A protein and the small-molecule ligand that binds it are described below.
Small molecule (SMILES): [H]/N=C(\N/C(=N/[H])NCCCCCCNC(=N)NC(=N)Nc1ccc(Cl)cc1)Nc1ccc(Cl)cc1

Sequence of chain 2.A:
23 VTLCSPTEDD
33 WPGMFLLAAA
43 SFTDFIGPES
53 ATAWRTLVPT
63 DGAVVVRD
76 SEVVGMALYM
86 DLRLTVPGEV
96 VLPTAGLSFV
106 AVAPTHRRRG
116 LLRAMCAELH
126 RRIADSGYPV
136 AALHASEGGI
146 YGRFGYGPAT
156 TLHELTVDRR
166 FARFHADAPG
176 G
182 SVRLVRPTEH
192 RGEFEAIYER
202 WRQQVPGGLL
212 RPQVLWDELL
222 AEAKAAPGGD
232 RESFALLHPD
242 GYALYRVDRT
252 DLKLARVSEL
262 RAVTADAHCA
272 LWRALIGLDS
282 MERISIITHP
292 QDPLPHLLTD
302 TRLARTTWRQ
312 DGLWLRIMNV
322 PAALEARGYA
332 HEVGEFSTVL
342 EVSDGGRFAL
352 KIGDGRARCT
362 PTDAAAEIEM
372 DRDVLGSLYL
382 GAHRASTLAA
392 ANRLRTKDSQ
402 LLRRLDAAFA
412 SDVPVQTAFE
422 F

Binding-site contacts:
Ligand atom C19 contacts residue PHE104 of chain 2.A at 3.4 Å (hydrophobic).
Ligand atom N7 contacts residue ASP46 of chain 2.A at 2.7 Å (salt-bridge).
Ligand atom N6 contacts residue PHE47 of chain 2.A at 4.2 Å.
Ligand atom C12 contacts residue TRP56 of chain 2.A at 4.1 Å (hydrophobic).
Ligand atom CL2 contacts residue ARG57 of chain 2.A at 3.7 Å.
Ligand atom C16 contacts residue SER103 of chain 2.A at 3.7 Å.
Ligand atom N10 contacts residue PHE422 of chain 2.A at 4.0 Å.
Ligand atom N7 contacts residue PHE44 of chain 2.A at 3.8 Å.
Ligand atom CL2 contacts residue TRP33 of chain 2.A at 4.1 Å.
Ligand atom C15 contacts residue TRP56 of chain 2.A at 3.6 Å (hydrophobic).
Ligand atom C17 contacts residue LEU83 of chain 2.A at 3.8 Å (hydrophobic).
Ligand atom C11 contacts residue ASP46 of chain 2.A at 3.8 Å.
Ligand atom C11 contacts residue TRP56 of chain 2.A at 4.2 Å (hydrophobic).
Ligand atom N10 contacts residue TRP56 of chain 2.A at 4.0 Å.
Ligand atom N6 contacts residue ASP46 of chain 2.A at 3.2 Å (salt-bridge).
Ligand atom N9 contacts residue SER103 of chain 2.A at 3.4 Å (h-bond).
Ligand atom C15 contacts residue SER103 of chain 2.A at 3.7 Å.
Ligand atom CL2 contacts residue LEU83 of chain 2.A at 3.9 Å.
Ligand atom C19 contacts residue TRP56 of chain 2.A at 4.0 Å (hydrophobic).
Ligand atom C20 contacts residue TRP56 of chain 2.A at 3.9 Å (hydrophobic).
Ligand atom N10 contacts residue SER103 of chain 2.A at 3.0 Å (h-bond).
Ligand atom C20 contacts residue PHE104 of chain 2.A at 3.2 Å (hydrophobic).
Ligand atom C15 contacts residue PHE104 of chain 2.A at 3.8 Å (hydrophobic).
Ligand atom C18 contacts residue LEU83 of chain 2.A at 4.1 Å (hydrophobic).
Ligand atom C13 contacts residue ASP46 of chain 2.A at 3.4 Å.
Ligand atom C16 contacts residue MET85 of chain 2.A at 3.8 Å (hydrophobic).
Ligand atom N9 contacts residue PHE422 of chain 2.A at 3.0 Å (h-bond).
Ligand atom C19 contacts residue ALA53 of chain 2.A at 3.8 Å (hydrophobic).
Ligand atom CL2 contacts residue ALA53 of chain 2.A at 4.1 Å.
Ligand atom C10 contacts residue TRP56 of chain 2.A at 3.9 Å (hydrophobic).
Ligand atom C16 contacts residue TRP56 of chain 2.A at 3.4 Å (hydrophobic).
Ligand atom C18 contacts residue TRP56 of chain 2.A at 3.8 Å (hydrophobic).
Ligand atom C18 contacts residue PHE104 of chain 2.A at 4.1 Å (hydrophobic).
Ligand atom C16 contacts residue PHE104 of chain 2.A at 4.2 Å (hydrophobic).
Ligand atom N8 contacts residue PHE104 of chain 2.A at 4.1 Å.
Ligand atom C14 contacts residue PHE422 of chain 2.A at 4.0 Å (hydrophobic).
Ligand atom C12 contacts residue SER52 of chain 2.A at 4.0 Å.
Ligand atom C12 contacts residue ASP46 of chain 2.A at 4.1 Å.
Ligand atom C17 contacts residue TRP56 of chain 2.A at 3.5 Å (hydrophobic).
Ligand atom C14 contacts residue SER103 of chain 2.A at 3.6 Å.